Sequence of chain 2.C:
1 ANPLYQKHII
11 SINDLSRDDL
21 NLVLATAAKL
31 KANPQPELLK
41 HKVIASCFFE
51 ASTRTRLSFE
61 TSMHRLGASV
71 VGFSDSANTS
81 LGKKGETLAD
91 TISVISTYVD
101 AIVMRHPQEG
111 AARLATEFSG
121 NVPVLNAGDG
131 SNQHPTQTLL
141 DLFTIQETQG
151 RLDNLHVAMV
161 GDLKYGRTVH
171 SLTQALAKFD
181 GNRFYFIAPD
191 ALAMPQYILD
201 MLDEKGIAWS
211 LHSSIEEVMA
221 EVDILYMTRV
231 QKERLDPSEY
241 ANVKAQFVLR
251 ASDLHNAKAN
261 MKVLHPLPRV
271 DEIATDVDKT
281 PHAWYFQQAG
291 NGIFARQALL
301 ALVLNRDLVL

Sequence of chain 3.C:
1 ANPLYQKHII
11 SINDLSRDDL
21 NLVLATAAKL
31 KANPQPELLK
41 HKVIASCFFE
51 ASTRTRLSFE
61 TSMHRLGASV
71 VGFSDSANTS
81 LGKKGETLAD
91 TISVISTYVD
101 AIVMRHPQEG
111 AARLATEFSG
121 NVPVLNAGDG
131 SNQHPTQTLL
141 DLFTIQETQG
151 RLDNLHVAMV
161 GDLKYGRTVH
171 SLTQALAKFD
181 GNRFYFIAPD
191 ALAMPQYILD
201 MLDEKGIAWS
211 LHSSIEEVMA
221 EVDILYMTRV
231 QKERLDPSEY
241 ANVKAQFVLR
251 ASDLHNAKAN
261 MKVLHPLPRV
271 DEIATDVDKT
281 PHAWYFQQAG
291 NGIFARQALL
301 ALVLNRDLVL

Binding-site contacts:
Ligand atom OAA contacts residue THR168 of chain 3.C at 2.5 Å.
Ligand atom OAD contacts residue ALA51 of chain 3.C at 3.5 Å (h-bond).
Ligand atom CAR contacts residue ARG54 of chain 3.C at 3.3 Å.
Ligand atom OAH contacts residue ARG105 of chain 3.C at 2.9 Å (salt-bridge).
Ligand atom CAJ contacts residue THR55 of chain 3.C at 3.9 Å.
Ligand atom OAH contacts residue THR55 of chain 3.C at 2.3 Å (h-bond).
Ligand atom NAP contacts residue ARG54 of chain 3.C at 3.5 Å (salt-bridge).
Ligand atom OAF contacts residue GLN231 of chain 3.C at 3.5 Å (h-bond).
Ligand atom CAJ contacts residue GLN137 of chain 3.C at 2.8 Å.
Ligand atom CAT contacts residue ARG54 of chain 3.C at 3.6 Å.
Ligand atom OAE contacts residue ARG229 of chain 3.C at 2.5 Å (salt-bridge).
Ligand atom CAI contacts residue THR55 of chain 3.C at 2.9 Å.
Ligand atom CAK contacts residue THR55 of chain 3.C at 3.2 Å.
Ligand atom OAH contacts residue SER52 of chain 3.C at 2.5 Å (h-bond).
Ligand atom CAK contacts residue ARG54 of chain 3.C at 3.3 Å.
Ligand atom PAV contacts residue THR55 of chain 3.C at 3.5 Å.
Ligand atom OAG contacts residue SER52 of chain 3.C at 2.2 Å (h-bond).
Ligand atom OAC contacts residue ARG229 of chain 3.C at 3.4 Å.
Ligand atom CAN contacts residue ARG54 of chain 3.C at 2.9 Å.
Ligand atom OAD contacts residue THR53 of chain 3.C at 3.8 Å.
Ligand atom NAO contacts residue HIS134 of chain 3.C at 3.8 Å.
Ligand atom OAB contacts residue ARG54 of chain 3.C at 4.0 Å.
Ligand atom CAI contacts residue GLN137 of chain 3.C at 3.6 Å.
Ligand atom PAV contacts residue THR53 of chain 3.C at 3.9 Å.
Ligand atom CAS contacts residue HIS134 of chain 3.C at 3.8 Å.
Ligand atom OAG contacts residue ARG54 of chain 3.C at 2.8 Å (salt-bridge).
Ligand atom OAB contacts residue LYS83 of chain 2.C at 2.7 Å.
Ligand atom CAS contacts residue GLN137 of chain 3.C at 3.8 Å.
Ligand atom OAG contacts residue THR55 of chain 3.C at 2.5 Å (h-bond).
Ligand atom CAQ contacts residue THR168 of chain 3.C at 3.3 Å.
Ligand atom NAO contacts residue GLN137 of chain 3.C at 3.8 Å.
Ligand atom CAJ contacts residue HIS134 of chain 3.C at 3.5 Å.
Ligand atom OAG contacts residue THR53 of chain 3.C at 2.9 Å (h-bond).
Ligand atom CAR contacts residue LYS83 of chain 2.C at 3.6 Å.
Ligand atom NAO contacts residue PRO266 of chain 3.C at 3.9 Å.
Ligand atom PAU contacts residue ARG229 of chain 3.C at 3.7 Å.
Ligand atom OAD contacts residue SER52 of chain 3.C at 2.5 Å (h-bond).
Ligand atom OAD contacts residue ARG105 of chain 3.C at 3.6 Å (salt-bridge).
Ligand atom PAV contacts residue SER52 of chain 3.C at 2.3 Å.
Ligand atom NAO contacts residue THR168 of chain 3.C at 3.5 Å.

The small molecule below binds the protein below.
Small molecule (SMILES): O=C(CP(=O)(O)O)Nc1cccc(NC(=O)CP(=O)(O)O)c1